This small molecule binds to this protein.
Small molecule (SMILES): CC(=O)N[C@@H]1[C@@H](O)[C@H](O)[C@@H](CO)O[C@H]1O

Binding-site contacts:
Ligand atom C1 contacts residue ASN704 of chain 1.C at 1.4 Å.
Ligand atom O7 contacts residue ASN704 of chain 1.C at 3.7 Å.
Ligand atom C1 contacts residue LEU909 of chain 1.C at 4.2 Å (hydrophobic).
Ligand atom C3 contacts residue LEU909 of chain 1.C at 4.2 Å (hydrophobic).
Ligand atom C3 contacts residue ASN704 of chain 1.C at 3.8 Å.
Ligand atom C5 contacts residue LEU909 of chain 1.C at 4.2 Å (hydrophobic).
Ligand atom C7 contacts residue ASN704 of chain 1.C at 3.5 Å.
Ligand atom C4 contacts residue ASN704 of chain 1.C at 4.2 Å.
Ligand atom O4 contacts residue LEU909 of chain 1.C at 4.1 Å.
Ligand atom N2 contacts residue ASN704 of chain 1.C at 2.9 Å (h-bond).
Ligand atom C5 contacts residue ASN704 of chain 1.C at 3.6 Å.
Ligand atom C2 contacts residue ASN704 of chain 1.C at 2.4 Å.
Ligand atom O5 contacts residue ASN704 of chain 1.C at 2.4 Å (h-bond).

Sequence of chain 1.C:
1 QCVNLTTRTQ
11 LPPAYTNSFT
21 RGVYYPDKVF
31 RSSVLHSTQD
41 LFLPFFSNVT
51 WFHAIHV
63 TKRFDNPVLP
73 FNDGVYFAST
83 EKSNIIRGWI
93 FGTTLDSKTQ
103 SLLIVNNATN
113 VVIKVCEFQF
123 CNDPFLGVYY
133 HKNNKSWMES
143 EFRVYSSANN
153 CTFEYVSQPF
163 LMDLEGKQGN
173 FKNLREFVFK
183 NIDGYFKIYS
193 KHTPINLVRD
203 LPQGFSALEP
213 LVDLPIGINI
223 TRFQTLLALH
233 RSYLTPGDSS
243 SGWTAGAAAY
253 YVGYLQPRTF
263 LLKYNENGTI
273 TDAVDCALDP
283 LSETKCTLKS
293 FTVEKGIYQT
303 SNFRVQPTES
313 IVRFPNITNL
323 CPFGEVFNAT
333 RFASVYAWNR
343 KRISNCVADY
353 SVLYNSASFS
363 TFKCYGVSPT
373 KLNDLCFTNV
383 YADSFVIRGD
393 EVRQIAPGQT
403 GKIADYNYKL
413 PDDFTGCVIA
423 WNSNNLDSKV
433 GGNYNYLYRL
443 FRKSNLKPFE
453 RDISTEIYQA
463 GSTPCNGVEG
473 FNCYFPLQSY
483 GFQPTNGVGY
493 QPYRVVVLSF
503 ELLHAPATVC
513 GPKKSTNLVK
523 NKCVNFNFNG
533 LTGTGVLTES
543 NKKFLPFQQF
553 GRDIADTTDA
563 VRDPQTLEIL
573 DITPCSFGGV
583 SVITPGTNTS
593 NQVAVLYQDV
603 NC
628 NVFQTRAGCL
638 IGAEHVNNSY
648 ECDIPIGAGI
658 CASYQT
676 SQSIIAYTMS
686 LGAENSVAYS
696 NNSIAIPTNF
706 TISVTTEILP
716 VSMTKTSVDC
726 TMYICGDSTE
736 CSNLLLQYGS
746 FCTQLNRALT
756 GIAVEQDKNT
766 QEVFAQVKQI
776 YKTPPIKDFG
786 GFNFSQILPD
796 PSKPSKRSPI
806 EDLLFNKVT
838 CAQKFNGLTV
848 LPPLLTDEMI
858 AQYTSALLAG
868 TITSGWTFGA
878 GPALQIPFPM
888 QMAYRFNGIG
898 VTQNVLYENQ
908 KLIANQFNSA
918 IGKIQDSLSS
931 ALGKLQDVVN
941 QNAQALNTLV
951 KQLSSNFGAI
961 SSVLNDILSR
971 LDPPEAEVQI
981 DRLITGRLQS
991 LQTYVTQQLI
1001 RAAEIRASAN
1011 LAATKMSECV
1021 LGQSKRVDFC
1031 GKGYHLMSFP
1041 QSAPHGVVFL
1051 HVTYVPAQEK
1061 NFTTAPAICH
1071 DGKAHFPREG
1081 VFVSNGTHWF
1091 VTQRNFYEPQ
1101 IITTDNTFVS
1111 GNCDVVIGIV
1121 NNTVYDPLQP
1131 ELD